The protein below binds the small molecule below.
Small molecule (SMILES): O=C1NC[C@@H](COc2cc3[nH]c(C(=O)N[C@H](CO)c4ccc(C(=O)O)cc4)cc3cc2Cl)O1

Sequence of chain 1.B:
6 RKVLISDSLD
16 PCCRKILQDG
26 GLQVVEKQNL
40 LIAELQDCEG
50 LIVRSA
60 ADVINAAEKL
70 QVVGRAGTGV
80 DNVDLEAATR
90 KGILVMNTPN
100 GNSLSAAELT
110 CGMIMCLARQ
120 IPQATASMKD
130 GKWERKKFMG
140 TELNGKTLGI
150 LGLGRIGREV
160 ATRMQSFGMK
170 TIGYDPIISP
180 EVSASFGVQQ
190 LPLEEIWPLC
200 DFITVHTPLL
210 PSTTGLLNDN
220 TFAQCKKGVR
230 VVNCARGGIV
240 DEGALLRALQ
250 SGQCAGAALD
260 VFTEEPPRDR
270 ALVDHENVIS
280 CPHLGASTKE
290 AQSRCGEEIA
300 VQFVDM

Binding-site contacts:
Ligand atom C9 contacts residue TYR173 of chain 1.B at 3.9 Å (hydrophobic).
Ligand atom C9 contacts residue PRO175 of chain 1.B at 3.8 Å (hydrophobic).
Ligand atom C3 contacts residue SER211 of chain 1.B at 3.7 Å.
Ligand atom N contacts residue LEU192 of chain 1.B at 3.4 Å.
Ligand atom C17 contacts residue ARG154 of chain 1.B at 3.0 Å.
Ligand atom C2 contacts residue LEU215 of chain 1.B at 3.7 Å (hydrophobic).
Ligand atom C16 contacts residue ARG154 of chain 1.B at 3.4 Å.
Ligand atom C10 contacts residue PRO175 of chain 1.B at 3.6 Å (hydrophobic).
Ligand atom O6 contacts residue ASP174 of chain 1.B at 2.8 Å (salt-bridge).
Ligand atom C12 contacts residue PRO207 of chain 1.B at 3.6 Å (hydrophobic).
Ligand atom C11 contacts residue ASP174 of chain 1.B at 3.5 Å.
Ligand atom N2 contacts residue ASP174 of chain 1.B at 3.0 Å (salt-bridge).
Ligand atom O6 contacts residue ILE177 of chain 1.B at 3.3 Å.
Ligand atom O3 contacts residue PRO207 of chain 1.B at 3.5 Å.
Ligand atom C5 contacts residue TYR173 of chain 1.B at 3.8 Å (hydrophobic).
Ligand atom CL contacts residue LEU192 of chain 1.B at 3.8 Å.
Ligand atom C20 contacts residue ARG154 of chain 1.B at 3.2 Å.
Ligand atom C1 contacts residue SER211 of chain 1.B at 3.5 Å.
Ligand atom O contacts residue LEU192 of chain 1.B at 3.7 Å.
Ligand atom O2 contacts residue LEU215 of chain 1.B at 3.8 Å.
Ligand atom C18 contacts residue ARG154 of chain 1.B at 3.3 Å.
Ligand atom C11 contacts residue PRO175 of chain 1.B at 3.5 Å (hydrophobic).
Ligand atom C15 contacts residue HIS205 of chain 1.B at 3.7 Å.
Ligand atom CL contacts residue LEU215 of chain 1.B at 3.8 Å.
Ligand atom C21 contacts residue ASP174 of chain 1.B at 3.0 Å.
Ligand atom C7 contacts residue PRO175 of chain 1.B at 3.4 Å (hydrophobic).
Ligand atom C2 contacts residue SER211 of chain 1.B at 3.3 Å.
Ligand atom C contacts residue LEU192 of chain 1.B at 3.6 Å (hydrophobic).
Ligand atom C8 contacts residue PRO175 of chain 1.B at 3.3 Å (hydrophobic).
Ligand atom N11 contacts residue PRO175 of chain 1.B at 3.6 Å.
Ligand atom C8 contacts residue THR206 of chain 1.B at 3.5 Å.
Ligand atom C9 contacts residue THR206 of chain 1.B at 3.5 Å.
Ligand atom O4 contacts residue ARG154 of chain 1.B at 3.2 Å (salt-bridge).
Ligand atom C6 contacts residue THR212 of chain 1.B at 3.7 Å.
Ligand atom CL contacts residue TYR173 of chain 1.B at 3.4 Å.
Ligand atom C19 contacts residue PRO207 of chain 1.B at 3.9 Å (hydrophobic).
Ligand atom C11 contacts residue THR206 of chain 1.B at 3.7 Å.
Ligand atom O6 contacts residue ILE176 of chain 1.B at 3.6 Å.
Ligand atom C16 contacts residue HIS205 of chain 1.B at 3.3 Å.
Ligand atom C13 contacts residue ASP174 of chain 1.B at 3.7 Å.